Binding-site contacts:
Ligand atom N3 contacts residue LEU40 of chain 1.A at 3.8 Å.
Ligand atom N3 contacts residue ALA114 of chain 1.A at 3.7 Å.
Ligand atom N11 contacts residue LEU164 of chain 1.A at 4.3 Å.
Ligand atom C15 contacts residue LEU40 of chain 1.A at 4.3 Å (hydrophobic).
Ligand atom S10 contacts residue VAL48 of chain 1.A at 4.3 Å.
Ligand atom C6 contacts residue LEU164 of chain 1.A at 3.8 Å (hydrophobic).
Ligand atom N7 contacts residue SER112 of chain 1.A at 4.2 Å.
Ligand atom C4 contacts residue ALA114 of chain 1.A at 3.2 Å (hydrophobic).
Ligand atom C12 contacts residue LEU164 of chain 1.A at 3.7 Å (hydrophobic).
Ligand atom N5 contacts residue ALA61 of chain 1.A at 3.1 Å.
Ligand atom C15 contacts residue CYS118 of chain 1.A at 3.2 Å (hydrophobic).
Ligand atom N14 contacts residue LEU40 of chain 1.A at 3.9 Å.
Ligand atom C1 contacts residue LEU164 of chain 1.A at 3.4 Å (hydrophobic).
Ligand atom N3 contacts residue TYR113 of chain 1.A at 3.8 Å.
Ligand atom C13 contacts residue LEU40 of chain 1.A at 3.4 Å (hydrophobic).
Ligand atom C4 contacts residue TYR113 of chain 1.A at 3.4 Å (hydrophobic).
Ligand atom C6 contacts residue ALA61 of chain 1.A at 4.1 Å (hydrophobic).
Ligand atom C18 contacts residue CYS118 of chain 1.A at 1.9 Å (hydrophobic).
Ligand atom C9 contacts residue LEU111 of chain 1.A at 3.6 Å (hydrophobic).
Ligand atom C16 contacts residue CYS118 of chain 1.A at 2.9 Å (hydrophobic).
Ligand atom C2 contacts residue LEU164 of chain 1.A at 4.0 Å (hydrophobic).
Ligand atom N5 contacts residue ALA114 of chain 1.A at 3.8 Å.
Ligand atom N7 contacts residue THR174 of chain 1.A at 4.4 Å.
Ligand atom O17 contacts residue CYS118 of chain 1.A at 3.2 Å (h-bond).
Ligand atom C9 contacts residue THR174 of chain 1.A at 3.5 Å.
Ligand atom C4 contacts residue SER112 of chain 1.A at 3.7 Å.
Ligand atom C18 contacts residue GLU161 of chain 1.A at 3.5 Å.
Ligand atom C8 contacts residue THR174 of chain 1.A at 3.5 Å.
Ligand atom N5 contacts residue SER112 of chain 1.A at 3.1 Å (h-bond).
Ligand atom C16 contacts residue GLU161 of chain 1.A at 4.0 Å.
Ligand atom N5 contacts residue TYR113 of chain 1.A at 4.0 Å.
Ligand atom C4 contacts residue ALA61 of chain 1.A at 3.4 Å (hydrophobic).
Ligand atom N7 contacts residue LEU164 of chain 1.A at 4.0 Å.
Ligand atom C4 contacts residue LEU40 of chain 1.A at 3.8 Å (hydrophobic).
Ligand atom S10 contacts residue THR174 of chain 1.A at 4.0 Å.
Ligand atom S10 contacts residue LYS63 of chain 1.A at 3.7 Å.
Ligand atom C6 contacts residue SER112 of chain 1.A at 4.0 Å.
Ligand atom O17 contacts residue LEU40 of chain 1.A at 4.3 Å.
Ligand atom C8 contacts residue LEU164 of chain 1.A at 3.7 Å (hydrophobic).
Ligand atom N14 contacts residue CYS118 of chain 1.A at 4.1 Å.

Sequence of chain 1.A:
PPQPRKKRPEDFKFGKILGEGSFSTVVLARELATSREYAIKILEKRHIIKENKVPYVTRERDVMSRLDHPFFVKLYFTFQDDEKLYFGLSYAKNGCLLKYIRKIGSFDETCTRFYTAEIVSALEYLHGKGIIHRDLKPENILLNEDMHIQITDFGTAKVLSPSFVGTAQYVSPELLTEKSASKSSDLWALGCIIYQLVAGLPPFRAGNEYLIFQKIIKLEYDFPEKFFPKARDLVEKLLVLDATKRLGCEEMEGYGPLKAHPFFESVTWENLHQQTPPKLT

The protein below binds the small molecule below.
Small molecule (SMILES): CCC(=O)NCCNc1cc(NCCS)ncn1